Binding-site contacts:
Ligand atom O2 contacts residue GLY122 of chain 1.A at 3.8 Å.
Ligand atom C4 contacts residue GLY246 of chain 1.A at 3.3 Å.
Ligand atom C1 contacts residue ARG276 of chain 1.A at 3.8 Å.
Ligand atom C4 contacts residue MET248 of chain 1.A at 3.7 Å (hydrophobic).
Ligand atom O1P contacts residue TYR264 of chain 1.A at 2.5 Å (h-bond).
Ligand atom O3 contacts residue ASP121 of chain 1.A at 2.5 Å (salt-bridge).
Ligand atom O3 contacts residue GLY122 of chain 1.A at 3.9 Å.
Ligand atom O6 contacts residue TYR244 of chain 1.A at 3.5 Å (h-bond).
Ligand atom O2P contacts residue LYS274 of chain 1.A at 3.8 Å.
Ligand atom C2 contacts residue PO41 of chain 1.C at 3.6 Å.
Ligand atom P contacts residue LYS274 of chain 1.A at 3.9 Å.
Ligand atom O1 contacts residue ARG276 of chain 1.A at 3.5 Å (salt-bridge).
Ligand atom C6 contacts residue TYR264 of chain 1.A at 3.8 Å (hydrophobic).
Ligand atom O1P contacts residue TYR215 of chain 1.A at 2.7 Å (h-bond).
Ligand atom P contacts residue TYR244 of chain 1.A at 3.8 Å.
Ligand atom C6 contacts residue TYR244 of chain 1.A at 3.5 Å (hydrophobic).
Ligand atom C3 contacts residue ASP121 of chain 1.A at 3.5 Å.
Ligand atom P contacts residue TYR264 of chain 1.A at 3.5 Å.
Ligand atom C1 contacts residue PO41 of chain 1.C at 3.2 Å.
Ligand atom O6 contacts residue LYS274 of chain 1.A at 3.4 Å (salt-bridge).
Ligand atom O5 contacts residue LYS274 of chain 1.A at 3.3 Å (salt-bridge).
Ligand atom O4 contacts residue MET248 of chain 1.A at 3.6 Å (h-bond).
Ligand atom O3P contacts residue ARG243 of chain 2.A at 3.0 Å (salt-bridge).
Ligand atom C1 contacts residue GLU280 of chain 1.A at 3.9 Å.
Ligand atom C3 contacts residue MET248 of chain 1.A at 3.6 Å (hydrophobic).
Ligand atom C1 contacts residue MN1 of chain 1.E at 3.7 Å.
Ligand atom O6 contacts residue TYR264 of chain 1.A at 2.9 Å.
Ligand atom O3 contacts residue SER247 of chain 1.A at 3.7 Å.
Ligand atom O3P contacts residue TYR244 of chain 1.A at 2.9 Å (h-bond).
Ligand atom O1P contacts residue ASN212 of chain 1.A at 3.5 Å (h-bond).
Ligand atom O1 contacts residue LYS274 of chain 1.A at 2.9 Å.
Ligand atom O3 contacts residue MET248 of chain 1.A at 2.7 Å (h-bond).
Ligand atom P contacts residue ASN212 of chain 1.A at 3.5 Å.
Ligand atom O2P contacts residue ARG243 of chain 2.A at 3.0 Å (salt-bridge).
Ligand atom O1P contacts residue LYS274 of chain 1.A at 3.9 Å.
Ligand atom O3 contacts residue GLY246 of chain 1.A at 3.9 Å.
Ligand atom C6 contacts residue GLY246 of chain 1.A at 3.8 Å.
Ligand atom O2 contacts residue PO41 of chain 1.C at 2.9 Å (h-bond).
Ligand atom O1 contacts residue PO41 of chain 1.C at 3.5 Å (h-bond).
Ligand atom O3P contacts residue ASN212 of chain 1.A at 2.6 Å (h-bond).

A small-molecule ligand and the protein it binds are described below.
Small molecule (SMILES): O=P(O)(O)OC[C@H]1O[C@](O)(CO)[C@@H](O)[C@@H]1O

Sequence of chain 1.A:
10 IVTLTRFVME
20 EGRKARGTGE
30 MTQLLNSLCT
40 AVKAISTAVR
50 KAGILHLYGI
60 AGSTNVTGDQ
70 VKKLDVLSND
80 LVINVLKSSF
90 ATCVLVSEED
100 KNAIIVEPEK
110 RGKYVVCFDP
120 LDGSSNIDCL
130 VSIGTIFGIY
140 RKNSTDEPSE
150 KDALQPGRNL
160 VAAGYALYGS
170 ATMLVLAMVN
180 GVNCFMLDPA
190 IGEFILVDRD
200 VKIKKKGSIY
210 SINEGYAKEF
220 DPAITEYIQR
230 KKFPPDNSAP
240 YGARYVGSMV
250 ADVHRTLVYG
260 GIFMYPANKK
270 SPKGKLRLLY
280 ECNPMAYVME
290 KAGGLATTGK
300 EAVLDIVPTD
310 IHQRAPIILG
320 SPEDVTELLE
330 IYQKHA

Sequence of chain 2.A:
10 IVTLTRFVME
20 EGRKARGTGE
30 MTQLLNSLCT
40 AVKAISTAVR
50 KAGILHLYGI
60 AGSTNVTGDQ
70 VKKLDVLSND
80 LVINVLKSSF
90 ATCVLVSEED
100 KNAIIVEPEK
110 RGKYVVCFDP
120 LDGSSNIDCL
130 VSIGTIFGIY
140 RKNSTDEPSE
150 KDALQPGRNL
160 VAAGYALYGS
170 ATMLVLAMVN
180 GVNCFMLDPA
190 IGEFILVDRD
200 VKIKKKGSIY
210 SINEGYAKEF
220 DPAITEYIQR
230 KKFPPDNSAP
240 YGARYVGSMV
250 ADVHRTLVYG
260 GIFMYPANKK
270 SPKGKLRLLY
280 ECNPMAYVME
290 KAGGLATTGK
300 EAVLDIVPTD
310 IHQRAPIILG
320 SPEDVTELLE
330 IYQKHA